Binding-site contacts:
Ligand atom C4 contacts residue MET7 of chain 1.B at 4.3 Å (hydrophobic).
Ligand atom O2A contacts residue PRO31 of chain 1.B at 4.0 Å.
Ligand atom C2' contacts residue TYR9 of chain 1.B at 4.2 Å (hydrophobic).
Ligand atom O3' contacts residue ASP75 of chain 1.B at 3.5 Å.
Ligand atom C8 contacts residue ARG28 of chain 1.B at 3.2 Å.
Ligand atom O2' contacts residue MET7 of chain 1.B at 3.9 Å.
Ligand atom O2' contacts residue TYR9 of chain 1.B at 3.5 Å (h-bond).
Ligand atom O3G contacts residue ARG28 of chain 1.B at 2.8 Å (salt-bridge).
Ligand atom O3G contacts residue VAL32 of chain 1.B at 4.0 Å.
Ligand atom N9 contacts residue ARG28 of chain 1.B at 3.6 Å (salt-bridge).
Ligand atom O3' contacts residue LEU71 of chain 1.B at 3.9 Å.
Ligand atom O3G contacts residue PRO31 of chain 1.B at 4.3 Å.
Ligand atom O2G contacts residue ARG30 of chain 1.B at 2.9 Å (salt-bridge).
Ligand atom O3G contacts residue ARG30 of chain 1.B at 3.6 Å.
Ligand atom N3 contacts residue MET7 of chain 1.B at 3.4 Å.
Ligand atom C2 contacts residue MET7 of chain 1.B at 3.4 Å (hydrophobic).
Ligand atom C1' contacts residue ARG28 of chain 1.B at 4.3 Å.
Ligand atom O1A contacts residue LYS74 of chain 1.B at 3.8 Å.
Ligand atom O2' contacts residue VAL32 of chain 1.B at 3.9 Å.
Ligand atom O1G contacts residue ARG28 of chain 1.B at 2.7 Å (salt-bridge).
Ligand atom C3' contacts residue VAL32 of chain 1.B at 3.9 Å (hydrophobic).
Ligand atom C3' contacts residue TYR9 of chain 1.B at 3.7 Å (hydrophobic).
Ligand atom C2' contacts residue ARG28 of chain 1.B at 3.9 Å.
Ligand atom N7 contacts residue ARG28 of chain 1.B at 3.3 Å (salt-bridge).
Ligand atom O1G contacts residue ARG30 of chain 1.B at 3.1 Å (salt-bridge).
Ligand atom O2' contacts residue ASP26 of chain 1.B at 2.8 Å (salt-bridge).
Ligand atom O2A contacts residue VAL32 of chain 1.B at 4.0 Å.
Ligand atom C5' contacts residue LYS74 of chain 1.B at 3.8 Å.
Ligand atom O2' contacts residue ARG28 of chain 1.B at 4.2 Å.
Ligand atom C6 contacts residue ARG28 of chain 1.B at 4.0 Å.
Ligand atom N1 contacts residue MET7 of chain 1.B at 4.2 Å.
Ligand atom C5 contacts residue ARG28 of chain 1.B at 3.5 Å.
Ligand atom PG contacts residue ARG28 of chain 1.B at 3.6 Å.
Ligand atom O3' contacts residue TYR9 of chain 1.B at 2.4 Å (h-bond).
Ligand atom PG contacts residue ARG30 of chain 1.B at 3.5 Å.
Ligand atom C2' contacts residue ASP26 of chain 1.B at 3.5 Å.
Ligand atom O5' contacts residue VAL32 of chain 1.B at 3.9 Å.
Ligand atom C4 contacts residue ARG28 of chain 1.B at 3.9 Å.
Ligand atom N6 contacts residue ARG28 of chain 1.B at 3.9 Å.
Ligand atom C2' contacts residue VAL32 of chain 1.B at 3.7 Å (hydrophobic).

Sequence of chain 1.B:
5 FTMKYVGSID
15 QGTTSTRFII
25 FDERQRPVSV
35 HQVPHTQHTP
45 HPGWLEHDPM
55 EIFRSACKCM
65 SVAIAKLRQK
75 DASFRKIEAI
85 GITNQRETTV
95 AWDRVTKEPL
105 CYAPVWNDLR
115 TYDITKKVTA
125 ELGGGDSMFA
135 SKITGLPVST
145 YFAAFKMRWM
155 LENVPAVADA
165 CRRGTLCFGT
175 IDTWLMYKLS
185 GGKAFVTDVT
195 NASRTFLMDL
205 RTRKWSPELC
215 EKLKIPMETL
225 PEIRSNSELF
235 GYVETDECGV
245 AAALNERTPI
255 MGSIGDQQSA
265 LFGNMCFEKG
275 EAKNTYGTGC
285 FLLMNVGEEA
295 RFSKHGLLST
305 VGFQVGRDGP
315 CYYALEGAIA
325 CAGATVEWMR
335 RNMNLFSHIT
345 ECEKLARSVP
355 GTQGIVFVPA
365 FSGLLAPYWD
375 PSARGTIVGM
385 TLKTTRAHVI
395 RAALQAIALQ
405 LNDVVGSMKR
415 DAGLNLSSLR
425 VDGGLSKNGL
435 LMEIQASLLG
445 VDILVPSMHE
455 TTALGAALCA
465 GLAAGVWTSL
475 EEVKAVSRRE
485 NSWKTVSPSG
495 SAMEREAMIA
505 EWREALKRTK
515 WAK

A small-molecule ligand and the protein it binds are described below.
Small molecule (SMILES): Nc1ncnc2c1ncn2[C@@H]1O[C@H](CO[P](=O)(O)O[P](=O)(O)NP(=O)(O)O)[C@@H](O)[C@H]1O